Sequence of chain 1.F:
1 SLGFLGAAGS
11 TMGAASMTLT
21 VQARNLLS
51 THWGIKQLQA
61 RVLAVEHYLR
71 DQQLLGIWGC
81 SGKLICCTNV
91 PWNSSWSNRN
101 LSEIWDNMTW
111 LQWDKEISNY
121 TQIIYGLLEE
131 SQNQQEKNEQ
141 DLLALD

The small molecule below binds the protein below.
Small molecule (SMILES): CC(=O)N[C@@H]1[C@@H](O)[C@H](O)[C@@H](CO)O[C@H]1O

Binding-site contacts:
Ligand atom C1 contacts residue ASN119 of chain 1.F at 1.5 Å.
Ligand atom C8 contacts residue GLU116 of chain 1.F at 3.4 Å.
Ligand atom O5 contacts residue ASN119 of chain 1.F at 2.4 Å (h-bond).
Ligand atom C5 contacts residue ASN119 of chain 1.F at 3.8 Å.
Ligand atom C7 contacts residue GLU116 of chain 1.F at 4.3 Å.
Ligand atom C3 contacts residue ASN119 of chain 1.F at 3.9 Å.
Ligand atom C7 contacts residue ASN119 of chain 1.F at 3.4 Å.
Ligand atom C2 contacts residue ASN119 of chain 1.F at 2.5 Å.
Ligand atom C8 contacts residue LYS115 of chain 1.F at 4.0 Å.
Ligand atom N2 contacts residue ASN119 of chain 1.F at 3.0 Å (h-bond).
Ligand atom C4 contacts residue ASN119 of chain 1.F at 4.3 Å.
Ligand atom O7 contacts residue ASN119 of chain 1.F at 3.3 Å (h-bond).
Ligand atom O6 contacts residue ASN119 of chain 1.F at 4.4 Å.